A protein and the small-molecule ligand that binds it are described below.
Small molecule (SMILES): COC(=O)Nc1ccc(-c2cnn([C@H](CC3CC3)c3ccc(-c4c(-n5cnnn5)ccc(Cl)c4F)c[n+]3[O-])c2)cc1

Sequence of chain 1.A:
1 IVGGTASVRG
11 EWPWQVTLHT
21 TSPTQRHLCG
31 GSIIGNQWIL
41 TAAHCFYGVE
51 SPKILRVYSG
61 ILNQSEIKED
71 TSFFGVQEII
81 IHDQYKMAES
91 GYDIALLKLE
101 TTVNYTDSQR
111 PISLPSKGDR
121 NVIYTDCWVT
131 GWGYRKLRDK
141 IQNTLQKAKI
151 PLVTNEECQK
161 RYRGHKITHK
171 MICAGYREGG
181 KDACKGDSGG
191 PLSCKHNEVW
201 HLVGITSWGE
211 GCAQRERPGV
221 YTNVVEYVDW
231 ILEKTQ

Binding-site contacts:
Ligand atom O29 contacts residue ASP187 of chain 1.A at 3.2 Å (salt-bridge).
Ligand atom C35 contacts residue ASP182 of chain 1.A at 3.5 Å.
Ligand atom CL34 contacts residue VAL220 of chain 1.A at 3.5 Å.
Ligand atom C31 contacts residue TRP208 of chain 1.A at 3.6 Å (hydrophobic).
Ligand atom O29 contacts residue GLY186 of chain 1.A at 2.8 Å (h-bond).
Ligand atom N42 contacts residue LYS185 of chain 1.A at 3.5 Å (salt-bridge).
Ligand atom F32 contacts residue TRP208 of chain 1.A at 3.2 Å.
Ligand atom C27 contacts residue SER188 of chain 1.A at 2.8 Å.
Ligand atom C13 contacts residue LYS185 of chain 1.A at 3.6 Å.
Ligand atom O4 contacts residue ARG26 of chain 1.A at 3.3 Å.
Ligand atom F32 contacts residue SER207 of chain 1.A at 3.2 Å.
Ligand atom C24 contacts residue SER188 of chain 1.A at 3.4 Å.
Ligand atom N41 contacts residue CYS212 of chain 1.A at 3.4 Å (h-bond).
Ligand atom C27 contacts residue CYS184 of chain 1.A at 3.1 Å (hydrophobic).
Ligand atom C26 contacts residue SER188 of chain 1.A at 3.4 Å.
Ligand atom C39 contacts residue GLY211 of chain 1.A at 2.9 Å.
Ligand atom O29 contacts residue CYS184 of chain 1.A at 3.3 Å (h-bond).
Ligand atom N38 contacts residue GLY211 of chain 1.A at 3.4 Å (h-bond).
Ligand atom N5 contacts residue ILE141 of chain 1.A at 3.2 Å.
Ligand atom C36 contacts residue GLY211 of chain 1.A at 3.2 Å.
Ligand atom C39 contacts residue GLY209 of chain 1.A at 3.2 Å.
Ligand atom F32 contacts residue THR206 of chain 1.A at 3.2 Å.
Ligand atom C35 contacts residue TRP208 of chain 1.A at 3.6 Å (hydrophobic).
Ligand atom C17 contacts residue SER188 of chain 1.A at 3.4 Å.
Ligand atom C23 contacts residue SER188 of chain 1.A at 2.8 Å.
Ligand atom CL34 contacts residue TRP208 of chain 1.A at 3.3 Å.
Ligand atom N40 contacts residue GLY211 of chain 1.A at 3.6 Å (h-bond).
Ligand atom C21 contacts residue HIS44 of chain 1.A at 3.6 Å.
Ligand atom N41 contacts residue LYS185 of chain 1.A at 3.4 Å.
Ligand atom N28 contacts residue SER188 of chain 1.A at 2.4 Å (h-bond).
Ligand atom N5 contacts residue HIS27 of chain 1.A at 3.5 Å (h-bond).
Ligand atom F32 contacts residue SER188 of chain 1.A at 3.5 Å.
Ligand atom O29 contacts residue LYS185 of chain 1.A at 3.5 Å.
Ligand atom O29 contacts residue SER188 of chain 1.A at 2.7 Å (h-bond).
Ligand atom C19 contacts residue HIS44 of chain 1.A at 3.6 Å.
Ligand atom C33 contacts residue TRP208 of chain 1.A at 3.3 Å (hydrophobic).
Ligand atom N38 contacts residue CYS212 of chain 1.A at 3.5 Å (h-bond).
Ligand atom N28 contacts residue CYS184 of chain 1.A at 3.6 Å (h-bond).
Ligand atom N42 contacts residue CYS212 of chain 1.A at 3.2 Å (h-bond).
Ligand atom C16 contacts residue GLY186 of chain 1.A at 3.3 Å.